Sequence of chain 10.B:
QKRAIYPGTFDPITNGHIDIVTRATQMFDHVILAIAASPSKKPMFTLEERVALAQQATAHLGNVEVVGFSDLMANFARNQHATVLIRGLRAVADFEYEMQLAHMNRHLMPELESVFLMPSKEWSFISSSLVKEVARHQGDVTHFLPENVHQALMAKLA

Binding-site contacts:
Ligand atom C12 contacts residue GLY9 of chain 7.B at 4.1 Å.
Ligand atom C6 contacts residue GLU134 of chain 10.B at 4.4 Å.
Ligand atom O11 contacts residue MET74 of chain 7.B at 4.0 Å.
Ligand atom C8 contacts residue MET74 of chain 7.B at 4.0 Å (hydrophobic).
Ligand atom C2 contacts residue MET74 of chain 7.B at 3.6 Å (hydrophobic).
Ligand atom C10 contacts residue MET105 of chain 7.B at 3.6 Å (hydrophobic).
Ligand atom N3 contacts residue ASN106 of chain 7.B at 2.8 Å (h-bond).
Ligand atom C5 contacts residue MET74 of chain 7.B at 3.7 Å (hydrophobic).
Ligand atom C4 contacts residue LEU102 of chain 7.B at 3.9 Å (hydrophobic).
Ligand atom C10 contacts residue LEU102 of chain 7.B at 3.9 Å (hydrophobic).
Ligand atom C12 contacts residue PHE70 of chain 7.B at 4.4 Å (hydrophobic).
Ligand atom C4 contacts residue MET74 of chain 7.B at 4.0 Å (hydrophobic).
Ligand atom C8 contacts residue ARG88 of chain 7.B at 4.0 Å.
Ligand atom C6 contacts residue ASN106 of chain 7.B at 4.1 Å.
Ligand atom N3 contacts residue MET74 of chain 7.B at 4.5 Å.
Ligand atom C1 contacts residue MET74 of chain 7.B at 3.9 Å (hydrophobic).
Ligand atom C1 contacts residue ASN106 of chain 7.B at 3.2 Å.
Ligand atom C12 contacts residue PRO8 of chain 7.B at 4.4 Å (hydrophobic).
Ligand atom C9 contacts residue MET74 of chain 7.B at 3.8 Å (hydrophobic).
Ligand atom C6 contacts residue LEU102 of chain 7.B at 4.0 Å (hydrophobic).
Ligand atom C2 contacts residue LEU102 of chain 7.B at 4.3 Å (hydrophobic).
Ligand atom C8 contacts residue PRO8 of chain 7.B at 3.9 Å (hydrophobic).
Ligand atom C1 contacts residue LEU102 of chain 7.B at 3.8 Å (hydrophobic).
Ligand atom C7 contacts residue ASN106 of chain 7.B at 3.3 Å.
Ligand atom O11 contacts residue PRO8 of chain 7.B at 3.6 Å.
Ligand atom C4 contacts residue LEU86 of chain 7.B at 4.3 Å (hydrophobic).
Ligand atom C4 contacts residue ASN106 of chain 7.B at 3.3 Å.
Ligand atom C6 contacts residue MET74 of chain 7.B at 3.9 Å (hydrophobic).
Ligand atom C10 contacts residue LEU131 of chain 10.B at 4.5 Å (hydrophobic).
Ligand atom C12 contacts residue ALA37 of chain 7.B at 3.8 Å (hydrophobic).
Ligand atom N3 contacts residue LEU102 of chain 7.B at 3.4 Å.
Ligand atom O11 contacts residue GLY9 of chain 7.B at 4.1 Å.
Ligand atom C10 contacts residue ASN106 of chain 7.B at 3.3 Å.
Ligand atom C8 contacts residue LEU102 of chain 7.B at 4.4 Å (hydrophobic).
Ligand atom C7 contacts residue MET74 of chain 7.B at 4.4 Å (hydrophobic).
Ligand atom C9 contacts residue PRO8 of chain 7.B at 4.2 Å (hydrophobic).
Ligand atom C2 contacts residue ASN106 of chain 7.B at 4.3 Å.
Ligand atom C8 contacts residue ASN106 of chain 7.B at 4.5 Å.
Ligand atom C7 contacts residue LEU102 of chain 7.B at 3.6 Å (hydrophobic).
Ligand atom C10 contacts residue VAL135 of chain 10.B at 4.3 Å (hydrophobic).

A protein and the small-molecule ligand that binds it are described below.
Small molecule (SMILES): COc1ccc2[nH]c(C)cc2c1

Sequence of chain 7.B:
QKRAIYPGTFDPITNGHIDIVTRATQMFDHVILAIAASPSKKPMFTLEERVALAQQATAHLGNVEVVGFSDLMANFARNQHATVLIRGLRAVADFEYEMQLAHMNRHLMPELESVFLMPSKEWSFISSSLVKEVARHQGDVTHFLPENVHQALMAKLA